This small molecule binds to this protein.
Small molecule (SMILES): N[C@@H](Cc1c[nH]c2ccccc12)C(=O)O

Binding-site contacts:
Ligand atom OXT contacts residue GLY25 of chain 1.RA at 3.9 Å.
Ligand atom N contacts residue GLY25 of chain 1.RA at 2.8 Å (h-bond).
Ligand atom N contacts residue THR23 of chain 1.RA at 2.9 Å (h-bond).
Ligand atom CZ2 contacts residue THR50 of chain 1.BB at 4.0 Å.
Ligand atom O contacts residue SER51 of chain 1.RA at 2.8 Å (h-bond).
Ligand atom C contacts residue THR47 of chain 1.BB at 3.5 Å.
Ligand atom CD1 contacts residue THR47 of chain 1.BB at 3.9 Å.
Ligand atom CD1 contacts residue SER51 of chain 1.RA at 3.6 Å.
Ligand atom OXT contacts residue HIS31 of chain 1.BB at 4.0 Å.
Ligand atom CG contacts residue SER51 of chain 1.RA at 4.0 Å.
Ligand atom CE2 contacts residue GLN45 of chain 1.BB at 3.9 Å.
Ligand atom NE1 contacts residue ALA44 of chain 1.BB at 3.7 Å.
Ligand atom O contacts residue ARG24 of chain 1.RA at 3.5 Å.
Ligand atom CB contacts residue THR23 of chain 1.RA at 3.8 Å.
Ligand atom N contacts residue ASP27 of chain 1.RA at 3.0 Å (salt-bridge).
Ligand atom N contacts residue ARG24 of chain 1.RA at 3.9 Å.
Ligand atom NE1 contacts residue GLN45 of chain 1.BB at 2.8 Å (h-bond).
Ligand atom CA contacts residue GLY25 of chain 1.RA at 3.5 Å.
Ligand atom CZ2 contacts residue ALA44 of chain 1.BB at 3.9 Å (hydrophobic).
Ligand atom CB contacts residue SER51 of chain 1.RA at 3.5 Å.
Ligand atom CE2 contacts residue ALA44 of chain 1.BB at 3.9 Å (hydrophobic).
Ligand atom C contacts residue THR50 of chain 1.BB at 4.0 Å.
Ligand atom CZ3 contacts residue GLY21 of chain 1.BB at 3.5 Å.
Ligand atom CD1 contacts residue GLN45 of chain 1.BB at 3.5 Å.
Ligand atom C contacts residue GLY25 of chain 1.RA at 3.4 Å.
Ligand atom CA contacts residue THR28 of chain 1.RA at 3.3 Å.
Ligand atom CZ2 contacts residue ILE53 of chain 1.BB at 4.0 Å (hydrophobic).
Ligand atom OXT contacts residue THR50 of chain 1.BB at 2.9 Å (h-bond).
Ligand atom CE3 contacts residue HIS32 of chain 1.BB at 3.9 Å.
Ligand atom CB contacts residue THR28 of chain 1.RA at 3.5 Å.
Ligand atom N contacts residue THR28 of chain 1.RA at 2.9 Å (h-bond).
Ligand atom O contacts residue GLY25 of chain 1.RA at 3.0 Å (h-bond).
Ligand atom O contacts residue THR47 of chain 1.BB at 3.5 Å.
Ligand atom CA contacts residue SER51 of chain 1.RA at 4.0 Å.
Ligand atom CH2 contacts residue GLY21 of chain 1.BB at 3.5 Å.
Ligand atom OXT contacts residue THR47 of chain 1.BB at 2.5 Å (h-bond).
Ligand atom CA contacts residue THR23 of chain 1.RA at 3.8 Å.
Ligand atom CZ3 contacts residue HIS32 of chain 1.BB at 3.9 Å.
Ligand atom OXT contacts residue HIS49 of chain 1.BB at 3.7 Å.
Ligand atom C contacts residue SER51 of chain 1.RA at 3.6 Å.

Sequence of chain 1.RA:
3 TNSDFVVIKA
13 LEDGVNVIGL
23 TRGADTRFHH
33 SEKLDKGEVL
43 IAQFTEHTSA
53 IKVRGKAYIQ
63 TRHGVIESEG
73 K

Sequence of chain 1.BB:
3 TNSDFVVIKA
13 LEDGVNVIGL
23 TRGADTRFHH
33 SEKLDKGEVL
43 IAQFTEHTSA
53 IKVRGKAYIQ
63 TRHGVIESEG